A protein and the small-molecule ligand that binds it are described below.
Small molecule (SMILES): CCn1c(=O)c(-c2ccc(Cl)cc2Cl)cc2cnc(Nc3ccc(N4CCNCC4)c(F)c3)nc21

Binding-site contacts:
Ligand atom CAP contacts residue GLU124 of chain 1.A at 3.4 Å.
Ligand atom NAQ contacts residue PHE125 of chain 1.A at 3.8 Å.
Ligand atom CBE contacts residue GLY129 of chain 1.A at 3.7 Å.
Ligand atom CLAE contacts residue MET123 of chain 1.A at 3.7 Å.
Ligand atom NBC contacts residue PHE125 of chain 1.A at 3.7 Å.
Ligand atom NAQ contacts residue LEU126 of chain 1.A at 3.1 Å (h-bond).
Ligand atom OBG contacts residue VAL63 of chain 1.A at 3.5 Å.
Ligand atom CAO contacts residue LEU175 of chain 1.A at 3.9 Å (hydrophobic).
Ligand atom CAR contacts residue ILE55 of chain 1.A at 4.0 Å (hydrophobic).
Ligand atom CBF contacts residue GLY129 of chain 1.A at 3.8 Å.
Ligand atom CAJ contacts residue MET123 of chain 1.A at 3.9 Å (hydrophobic).
Ligand atom CAX contacts residue VAL63 of chain 1.A at 3.9 Å (hydrophobic).
Ligand atom CAD contacts residue MET123 of chain 1.A at 3.6 Å (hydrophobic).
Ligand atom CAC contacts residue LYS78 of chain 1.A at 3.4 Å.
Ligand atom CAB contacts residue LYS78 of chain 1.A at 3.4 Å.
Ligand atom NBC contacts residue LEU126 of chain 1.A at 2.5 Å (h-bond).
Ligand atom CAJ contacts residue LYS78 of chain 1.A at 3.7 Å.
Ligand atom CAJ contacts residue GLU94 of chain 1.A at 3.4 Å.
Ligand atom CLAE contacts residue LYS78 of chain 1.A at 3.6 Å.
Ligand atom CLAA contacts residue VAL121 of chain 1.A at 3.9 Å.
Ligand atom CAG contacts residue ASP133 of chain 1.A at 3.9 Å.
Ligand atom CLAA contacts residue GLU94 of chain 1.A at 3.7 Å.
Ligand atom CBD contacts residue LEU126 of chain 1.A at 3.4 Å (hydrophobic).
Ligand atom CLAE contacts residue ALA76 of chain 1.A at 3.4 Å.
Ligand atom CBI contacts residue VAL63 of chain 1.A at 3.9 Å (hydrophobic).
Ligand atom CAH contacts residue ASP133 of chain 1.A at 3.6 Å.
Ligand atom CAS contacts residue ILE55 of chain 1.A at 3.8 Å (hydrophobic).
Ligand atom CAB contacts residue MET123 of chain 1.A at 3.5 Å (hydrophobic).
Ligand atom CBB contacts residue LEU126 of chain 1.A at 3.5 Å (hydrophobic).
Ligand atom CAC contacts residue MET123 of chain 1.A at 3.3 Å (hydrophobic).
Ligand atom CAD contacts residue LYS78 of chain 1.A at 3.8 Å.
Ligand atom CLAA contacts residue LYS78 of chain 1.A at 3.7 Å.
Ligand atom CBE contacts residue LEU126 of chain 1.A at 3.4 Å (hydrophobic).
Ligand atom CAR contacts residue GLY129 of chain 1.A at 3.9 Å.
Ligand atom CLAE contacts residue VAL77 of chain 1.A at 3.6 Å.
Ligand atom CAP contacts residue LEU126 of chain 1.A at 3.8 Å (hydrophobic).
Ligand atom FAF contacts residue ILE55 of chain 1.A at 4.0 Å.
Ligand atom CBD contacts residue GLY129 of chain 1.A at 3.8 Å.
Ligand atom CAP contacts residue ALA76 of chain 1.A at 3.9 Å (hydrophobic).
Ligand atom CAP contacts residue LEU175 of chain 1.A at 3.9 Å (hydrophobic).

Sequence of chain 1.A:
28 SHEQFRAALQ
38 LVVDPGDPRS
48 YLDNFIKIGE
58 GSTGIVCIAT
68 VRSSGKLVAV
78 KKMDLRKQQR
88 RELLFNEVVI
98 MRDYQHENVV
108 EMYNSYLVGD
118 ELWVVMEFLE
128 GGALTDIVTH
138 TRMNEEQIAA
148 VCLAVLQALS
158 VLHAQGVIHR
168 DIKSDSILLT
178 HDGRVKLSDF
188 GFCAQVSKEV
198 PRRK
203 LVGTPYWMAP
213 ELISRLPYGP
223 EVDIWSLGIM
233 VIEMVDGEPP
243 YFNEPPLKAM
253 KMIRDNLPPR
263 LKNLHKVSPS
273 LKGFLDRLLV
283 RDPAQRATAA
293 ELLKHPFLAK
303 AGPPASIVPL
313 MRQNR